Binding-site contacts:
Ligand atom C17 contacts residue ALA194 of chain 39.C at 3.6 Å (hydrophobic).
Ligand atom C12 contacts residue LEU218 of chain 39.C at 3.6 Å (hydrophobic).
Ligand atom C2 contacts residue MET221 of chain 39.C at 3.8 Å (hydrophobic).
Ligand atom F1 contacts residue SER126 of chain 39.C at 3.6 Å.
Ligand atom N3 contacts residue TYR197 of chain 39.C at 3.9 Å.
Ligand atom C11 contacts residue LEU218 of chain 39.C at 3.6 Å (hydrophobic).
Ligand atom C9 contacts residue ASN198 of chain 39.C at 3.1 Å.
Ligand atom F3 contacts residue ILE104 of chain 39.C at 3.7 Å.
Ligand atom F2 contacts residue MET221 of chain 39.C at 2.9 Å.
Ligand atom N2 contacts residue ASN198 of chain 39.C at 3.3 Å (h-bond).
Ligand atom F3 contacts residue LEU106 of chain 39.C at 3.5 Å.
Ligand atom C4 contacts residue ASN105 of chain 39.C at 3.4 Å.
Ligand atom N5 contacts residue TYR197 of chain 39.C at 3.8 Å.
Ligand atom N6 contacts residue ASN219 of chain 39.C at 3.5 Å.
Ligand atom N6 contacts residue LEU218 of chain 39.C at 3.4 Å (h-bond).
Ligand atom C15 contacts residue SER198 of chain 39.B at 3.6 Å.
Ligand atom F2 contacts residue ILE104 of chain 39.C at 3.4 Å.
Ligand atom N4 contacts residue LEU218 of chain 39.C at 3.0 Å (h-bond).
Ligand atom C15 contacts residue ALA194 of chain 39.C at 3.5 Å (hydrophobic).
Ligand atom F2 contacts residue TYR128 of chain 39.C at 3.4 Å.
Ligand atom C10 contacts residue LEU218 of chain 39.C at 3.4 Å (hydrophobic).
Ligand atom C15 contacts residue LEU218 of chain 39.C at 3.8 Å (hydrophobic).
Ligand atom C6 contacts residue ILE104 of chain 39.C at 3.3 Å (hydrophobic).
Ligand atom C18 contacts residue ILE104 of chain 39.C at 3.9 Å (hydrophobic).
Ligand atom C13 contacts residue ASN198 of chain 39.C at 2.6 Å.
Ligand atom C17 contacts residue ASN198 of chain 39.C at 3.7 Å.
Ligand atom C3 contacts residue TYR197 of chain 39.C at 3.8 Å (hydrophobic).
Ligand atom N6 contacts residue MET221 of chain 39.C at 3.2 Å.
Ligand atom F3 contacts residue TYR128 of chain 39.C at 3.4 Å.
Ligand atom N1 contacts residue ASN219 of chain 39.C at 3.9 Å.
Ligand atom C14 contacts residue LEU218 of chain 39.C at 3.5 Å (hydrophobic).
Ligand atom C6 contacts residue MET221 of chain 39.C at 3.8 Å (hydrophobic).
Ligand atom C15 contacts residue ASN198 of chain 39.C at 2.5 Å.
Ligand atom C6 contacts residue ASN105 of chain 39.C at 3.6 Å.
Ligand atom C13 contacts residue ALA196 of chain 39.C at 3.8 Å (hydrophobic).
Ligand atom C13 contacts residue LEU218 of chain 39.C at 3.6 Å (hydrophobic).
Ligand atom C4 contacts residue MET221 of chain 39.C at 3.7 Å (hydrophobic).
Ligand atom C1 contacts residue TYR197 of chain 39.C at 3.8 Å (hydrophobic).
Ligand atom N3 contacts residue ASN198 of chain 39.C at 2.3 Å (h-bond).
Ligand atom N5 contacts residue ASN198 of chain 39.C at 3.0 Å (h-bond).

Sequence of chain 39.B:
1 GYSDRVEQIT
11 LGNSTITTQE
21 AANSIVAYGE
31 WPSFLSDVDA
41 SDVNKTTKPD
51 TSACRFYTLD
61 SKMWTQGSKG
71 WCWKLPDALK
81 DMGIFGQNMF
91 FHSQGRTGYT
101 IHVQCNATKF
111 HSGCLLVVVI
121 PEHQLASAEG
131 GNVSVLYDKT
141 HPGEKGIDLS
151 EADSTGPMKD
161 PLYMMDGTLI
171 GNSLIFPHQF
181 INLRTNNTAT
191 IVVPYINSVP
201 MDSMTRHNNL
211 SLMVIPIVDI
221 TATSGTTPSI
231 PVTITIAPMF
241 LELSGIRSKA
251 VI

Sequence of chain 39.C:
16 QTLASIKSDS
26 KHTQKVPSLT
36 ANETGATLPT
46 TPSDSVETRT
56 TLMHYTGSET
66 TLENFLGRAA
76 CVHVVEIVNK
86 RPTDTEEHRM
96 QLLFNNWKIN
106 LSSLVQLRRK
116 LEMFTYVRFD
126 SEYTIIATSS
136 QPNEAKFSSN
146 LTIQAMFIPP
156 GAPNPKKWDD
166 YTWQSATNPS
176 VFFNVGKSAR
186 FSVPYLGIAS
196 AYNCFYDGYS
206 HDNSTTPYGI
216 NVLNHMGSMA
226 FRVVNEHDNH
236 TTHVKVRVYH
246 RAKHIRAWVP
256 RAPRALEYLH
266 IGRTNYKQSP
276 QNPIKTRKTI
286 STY

Sequence of chain 18.D:
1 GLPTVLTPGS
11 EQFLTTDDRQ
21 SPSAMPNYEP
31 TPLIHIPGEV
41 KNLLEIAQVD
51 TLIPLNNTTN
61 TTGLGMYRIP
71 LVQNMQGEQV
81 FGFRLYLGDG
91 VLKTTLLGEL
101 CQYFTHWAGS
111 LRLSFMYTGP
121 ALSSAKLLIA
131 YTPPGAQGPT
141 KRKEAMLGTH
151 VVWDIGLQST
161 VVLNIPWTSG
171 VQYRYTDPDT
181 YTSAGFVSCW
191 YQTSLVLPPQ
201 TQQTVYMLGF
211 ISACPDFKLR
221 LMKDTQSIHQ

The protein below binds the small molecule below.
Small molecule (SMILES): Nc1nc(-c2ccccc2)nc2[nH]nc(Nc3ccc(C(F)(F)F)cc3)c12